Binding-site contacts:
Ligand atom O5 contacts residue ASP363 of chain 1.B at 3.7 Å.
Ligand atom O6 contacts residue LEU338 of chain 1.B at 3.7 Å.
Ligand atom C6 contacts residue LEU338 of chain 1.B at 3.6 Å (hydrophobic).
Ligand atom O3 contacts residue ASP298 of chain 1.B at 2.7 Å (salt-bridge).
Ligand atom C6 contacts residue VAL361 of chain 1.B at 4.3 Å (hydrophobic).
Ligand atom O4 contacts residue LEU383 of chain 1.B at 4.5 Å.
Ligand atom C6 contacts residue ASP363 of chain 1.B at 3.3 Å.
Ligand atom O6 contacts residue LEU383 of chain 1.B at 3.6 Å.
Ligand atom O4 contacts residue VAL361 of chain 1.B at 3.8 Å.
Ligand atom C6 contacts residue LEU383 of chain 1.B at 3.9 Å (hydrophobic).
Ligand atom C4 contacts residue PHE301 of chain 1.B at 4.2 Å (hydrophobic).
Ligand atom O3 contacts residue PRO329 of chain 1.B at 4.3 Å.
Ligand atom O5 contacts residue ASP363 of chain 1.B at 4.5 Å.
Ligand atom C6 contacts residue ASP298 of chain 1.B at 3.5 Å.
Ligand atom C6 contacts residue LYS300 of chain 1.B at 4.1 Å.
Ligand atom C5 contacts residue LEU338 of chain 1.B at 4.2 Å (hydrophobic).
Ligand atom O4 contacts residue LYS300 of chain 1.B at 3.6 Å.
Ligand atom C4 contacts residue ASP298 of chain 1.B at 3.4 Å.
Ligand atom C6 contacts residue LYS340 of chain 1.B at 3.7 Å.
Ligand atom C1 contacts residue LYS340 of chain 1.B at 4.4 Å.
Ligand atom O6 contacts residue ALA364 of chain 1.B at 3.5 Å.
Ligand atom O6 contacts residue HIS305 of chain 1.B at 4.0 Å.
Ligand atom C2 contacts residue LYS340 of chain 1.B at 4.3 Å.
Ligand atom O5 contacts residue LYS340 of chain 1.B at 3.1 Å (salt-bridge).
Ligand atom C4 contacts residue LYS300 of chain 1.B at 3.8 Å.
Ligand atom C3 contacts residue LYS300 of chain 1.B at 4.4 Å.
Ligand atom O6 contacts residue LYS340 of chain 1.B at 2.8 Å (salt-bridge).
Ligand atom O6 contacts residue ASP363 of chain 1.B at 2.6 Å (salt-bridge).
Ligand atom O3 contacts residue LYS300 of chain 1.B at 3.8 Å.
Ligand atom O4 contacts residue ASP298 of chain 1.B at 2.6 Å (salt-bridge).
Ligand atom O4 contacts residue PRO329 of chain 1.B at 4.1 Å.
Ligand atom C4 contacts residue PRO329 of chain 1.B at 4.2 Å (hydrophobic).
Ligand atom C5 contacts residue ASP363 of chain 1.B at 4.3 Å.
Ligand atom C5 contacts residue LYS340 of chain 1.B at 3.9 Å.
Ligand atom O6 contacts residue ALA364 of chain 1.B at 2.8 Å (h-bond).
Ligand atom C5 contacts residue LEU383 of chain 1.B at 3.8 Å (hydrophobic).
Ligand atom O4 contacts residue PHE301 of chain 1.B at 3.4 Å (h-bond).
Ligand atom C6 contacts residue ALA364 of chain 1.B at 3.6 Å (hydrophobic).
Ligand atom C3 contacts residue ASP298 of chain 1.B at 3.2 Å.

Sequence of chain 1.B:
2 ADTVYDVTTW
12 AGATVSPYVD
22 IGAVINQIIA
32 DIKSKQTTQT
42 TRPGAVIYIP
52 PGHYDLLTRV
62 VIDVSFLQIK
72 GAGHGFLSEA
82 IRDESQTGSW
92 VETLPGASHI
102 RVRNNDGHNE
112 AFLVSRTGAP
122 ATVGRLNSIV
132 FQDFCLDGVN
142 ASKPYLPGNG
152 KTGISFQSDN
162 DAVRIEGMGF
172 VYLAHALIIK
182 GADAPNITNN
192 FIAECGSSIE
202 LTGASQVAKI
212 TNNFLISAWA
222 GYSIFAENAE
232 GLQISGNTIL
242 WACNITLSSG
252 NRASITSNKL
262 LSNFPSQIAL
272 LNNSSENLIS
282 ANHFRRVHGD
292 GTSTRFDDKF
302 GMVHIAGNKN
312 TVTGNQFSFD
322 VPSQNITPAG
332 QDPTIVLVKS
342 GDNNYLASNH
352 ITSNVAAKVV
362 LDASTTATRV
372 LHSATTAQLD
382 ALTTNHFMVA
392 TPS

This small molecule binds to this protein.
Small molecule (SMILES): OC[C@H]1O[C@@](CO)(OC[C@@]2(OC[C@@]3(OC[C@@]4(O[C@H]5O[C@H](CO)[C@@H](O)[C@H](O)[C@H]5O)O[C@H](CO)[C@@H](O)[C@@H]4O)O[C@H](CO)[C@@H](O)[C@@H]3O)O[C@H](CO)[C@@H](O)[C@@H]2O)[C@@H](O)[C@@H]1O